Sequence of chain 1.B:
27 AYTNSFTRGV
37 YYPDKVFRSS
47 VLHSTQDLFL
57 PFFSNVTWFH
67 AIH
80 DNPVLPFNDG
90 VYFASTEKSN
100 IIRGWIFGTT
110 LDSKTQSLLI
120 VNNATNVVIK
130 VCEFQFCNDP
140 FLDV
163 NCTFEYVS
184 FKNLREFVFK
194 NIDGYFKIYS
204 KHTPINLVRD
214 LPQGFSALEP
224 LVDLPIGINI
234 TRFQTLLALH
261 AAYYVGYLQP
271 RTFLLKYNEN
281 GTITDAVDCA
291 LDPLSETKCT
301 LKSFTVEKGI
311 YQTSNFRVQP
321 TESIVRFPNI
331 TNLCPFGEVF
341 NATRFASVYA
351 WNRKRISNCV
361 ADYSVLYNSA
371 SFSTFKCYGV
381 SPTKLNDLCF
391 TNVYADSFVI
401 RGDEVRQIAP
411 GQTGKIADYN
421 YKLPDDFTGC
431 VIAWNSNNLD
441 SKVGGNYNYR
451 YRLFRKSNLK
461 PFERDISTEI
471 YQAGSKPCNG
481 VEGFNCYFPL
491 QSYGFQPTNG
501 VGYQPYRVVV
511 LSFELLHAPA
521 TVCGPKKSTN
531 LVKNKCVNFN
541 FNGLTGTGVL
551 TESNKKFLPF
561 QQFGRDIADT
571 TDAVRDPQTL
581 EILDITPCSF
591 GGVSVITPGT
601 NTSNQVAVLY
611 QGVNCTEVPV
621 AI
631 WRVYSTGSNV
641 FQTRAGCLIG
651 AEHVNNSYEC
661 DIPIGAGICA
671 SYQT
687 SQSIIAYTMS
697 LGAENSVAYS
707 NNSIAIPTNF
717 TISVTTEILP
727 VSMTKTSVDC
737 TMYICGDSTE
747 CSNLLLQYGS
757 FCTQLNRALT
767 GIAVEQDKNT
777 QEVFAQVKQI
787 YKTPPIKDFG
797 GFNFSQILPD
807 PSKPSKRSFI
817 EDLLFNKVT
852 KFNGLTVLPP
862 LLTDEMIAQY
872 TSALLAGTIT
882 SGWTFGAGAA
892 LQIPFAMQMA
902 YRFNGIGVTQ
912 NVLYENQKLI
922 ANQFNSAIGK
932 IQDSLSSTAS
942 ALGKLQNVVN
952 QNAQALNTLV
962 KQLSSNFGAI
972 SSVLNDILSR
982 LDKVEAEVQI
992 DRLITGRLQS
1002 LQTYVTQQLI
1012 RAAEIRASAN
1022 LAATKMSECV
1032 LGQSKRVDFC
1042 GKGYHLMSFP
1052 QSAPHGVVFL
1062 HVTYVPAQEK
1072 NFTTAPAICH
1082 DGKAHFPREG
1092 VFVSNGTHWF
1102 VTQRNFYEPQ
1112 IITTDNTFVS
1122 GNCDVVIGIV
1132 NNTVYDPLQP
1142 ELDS

This protein binds this small molecule.
Small molecule (SMILES): CC(=O)N[C@@H]1[C@@H](O)[C@H](O)[C@@H](CO)O[C@H]1O

Binding-site contacts:
Ligand atom C8 contacts residue ASN601 of chain 1.B at 4.5 Å.
Ligand atom C7 contacts residue ASN601 of chain 1.B at 3.2 Å.
Ligand atom C5 contacts residue ASN601 of chain 1.B at 3.7 Å.
Ligand atom C2 contacts residue ASN601 of chain 1.B at 2.5 Å.
Ligand atom C1 contacts residue ASN601 of chain 1.B at 1.4 Å.
Ligand atom O7 contacts residue ASN601 of chain 1.B at 3.1 Å (h-bond).
Ligand atom C3 contacts residue ASN601 of chain 1.B at 3.8 Å.
Ligand atom C4 contacts residue ASN601 of chain 1.B at 4.2 Å.
Ligand atom O5 contacts residue ASN601 of chain 1.B at 2.3 Å (h-bond).
Ligand atom N2 contacts residue ASN601 of chain 1.B at 3.0 Å (h-bond).